This small molecule binds to this protein.
Small molecule (SMILES): CC(C)C[C@@H]1NC(=O)[C@H](Cc2ccc(O)cc2)NC(=O)[C@@H](NC(=O)[C@@H](N)CC(=O)O)CSSC[C@@H](C(=O)N[C@H](C=O)CC(N)=O)NC(=O)[C@H](CC(C)C)NC(=O)[C@H](CC(=O)O)NC(=O)CNC1=O

Binding-site contacts:
Ligand atom N contacts residue SER97 of chain 1.F at 3.0 Å (h-bond).
Ligand atom CD1 contacts residue TYR102 of chain 1.F at 3.6 Å (hydrophobic).
Ligand atom CA contacts residue TRP56 of chain 1.F at 3.6 Å (hydrophobic).
Ligand atom OD2 contacts residue ALA100 of chain 1.F at 3.1 Å (h-bond).
Ligand atom OD2 contacts residue TYR33 of chain 1.E at 3.5 Å.
Ligand atom CG contacts residue ARG100 of chain 1.E at 3.7 Å.
Ligand atom CD2 contacts residue ARG100 of chain 1.E at 3.6 Å.
Ligand atom O contacts residue LEU31 of chain 1.F at 3.7 Å.
Ligand atom CA contacts residue SER97 of chain 1.F at 3.4 Å.
Ligand atom C contacts residue TYR38 of chain 1.F at 3.5 Å (hydrophobic).
Ligand atom O contacts residue TYR38 of chain 1.F at 3.5 Å.
Ligand atom CA contacts residue TYR38 of chain 1.F at 3.8 Å (hydrophobic).
Ligand atom N contacts residue TYR38 of chain 1.F at 3.4 Å.
Ligand atom O contacts residue TYR38 of chain 1.F at 2.8 Å (h-bond).
Ligand atom CG contacts residue TYR102 of chain 1.F at 3.5 Å (hydrophobic).
Ligand atom OD2 contacts residue TYR102 of chain 1.F at 3.4 Å (h-bond).
Ligand atom CG contacts residue LYS60 of chain 1.E at 3.6 Å.
Ligand atom OD1 contacts residue TYR102 of chain 1.F at 2.8 Å (h-bond).
Ligand atom OH contacts residue VAL34 of chain 1.E at 2.8 Å (h-bond).
Ligand atom OD1 contacts residue TYR98 of chain 1.F at 3.8 Å.
Ligand atom N contacts residue TYR98 of chain 1.F at 3.4 Å (h-bond).
Ligand atom C contacts residue TYR38 of chain 1.F at 3.3 Å (hydrophobic).
Ligand atom CE2 contacts residue TYR33 of chain 1.E at 3.5 Å (hydrophobic).
Ligand atom CG contacts residue ARG100 of chain 1.E at 3.2 Å.
Ligand atom N contacts residue TYR98 of chain 1.F at 3.2 Å (h-bond).
Ligand atom OH contacts residue TYR33 of chain 1.E at 3.3 Å.
Ligand atom C contacts residue TYR98 of chain 1.F at 3.3 Å (hydrophobic).
Ligand atom C contacts residue SER97 of chain 1.F at 3.6 Å.
Ligand atom CA contacts residue TYR38 of chain 1.F at 3.8 Å (hydrophobic).
Ligand atom CE1 contacts residue ARG100 of chain 1.E at 3.3 Å.
Ligand atom CD1 contacts residue ARG100 of chain 1.E at 3.4 Å.
Ligand atom OD1 contacts residue ARG100 of chain 1.E at 2.9 Å (salt-bridge).
Ligand atom OD2 contacts residue LYS60 of chain 1.E at 3.2 Å (salt-bridge).
Ligand atom OD2 contacts residue SER99 of chain 1.F at 3.5 Å.
Ligand atom O contacts residue ASN101 of chain 1.E at 3.4 Å.
Ligand atom O contacts residue TYR38 of chain 1.F at 3.6 Å.
Ligand atom OD2 contacts residue ARG100 of chain 1.E at 2.8 Å (salt-bridge).
Ligand atom N contacts residue TYR38 of chain 1.F at 3.7 Å.
Ligand atom CA contacts residue TYR98 of chain 1.F at 3.2 Å (hydrophobic).
Ligand atom O contacts residue TRP56 of chain 1.F at 3.3 Å.

Sequence of chain 1.F:
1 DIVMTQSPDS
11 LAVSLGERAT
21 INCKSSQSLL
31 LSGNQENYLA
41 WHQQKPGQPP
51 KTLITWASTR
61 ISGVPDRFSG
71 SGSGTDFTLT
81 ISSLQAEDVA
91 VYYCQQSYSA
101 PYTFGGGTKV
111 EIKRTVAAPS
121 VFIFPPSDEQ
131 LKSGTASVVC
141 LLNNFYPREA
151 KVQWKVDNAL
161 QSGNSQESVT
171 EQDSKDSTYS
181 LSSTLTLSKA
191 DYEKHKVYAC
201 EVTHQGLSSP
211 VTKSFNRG

Sequence of chain 1.E:
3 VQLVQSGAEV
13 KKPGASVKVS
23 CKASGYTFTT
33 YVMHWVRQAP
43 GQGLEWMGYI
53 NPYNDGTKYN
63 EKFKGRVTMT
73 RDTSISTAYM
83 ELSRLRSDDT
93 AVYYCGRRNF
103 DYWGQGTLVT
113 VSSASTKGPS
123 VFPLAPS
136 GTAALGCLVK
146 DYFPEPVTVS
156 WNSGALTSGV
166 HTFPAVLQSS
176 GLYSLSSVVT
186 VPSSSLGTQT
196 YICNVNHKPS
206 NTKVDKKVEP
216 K